Sequence of chain 1.A:
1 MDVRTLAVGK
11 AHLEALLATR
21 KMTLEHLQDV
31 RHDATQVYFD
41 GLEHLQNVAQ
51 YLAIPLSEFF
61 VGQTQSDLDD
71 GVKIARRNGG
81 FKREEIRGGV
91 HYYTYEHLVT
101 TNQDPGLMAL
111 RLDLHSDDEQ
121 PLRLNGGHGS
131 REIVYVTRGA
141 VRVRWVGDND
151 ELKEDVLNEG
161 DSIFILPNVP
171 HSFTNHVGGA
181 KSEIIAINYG

This small molecule binds to this protein.
Small molecule (SMILES): C[C@@H](O)CP(=O)(O)O

Binding-site contacts:
Ligand atom P7 contacts residue FE1 of chain 1.E at 3.2 Å.
Ligand atom C6 contacts residue TYR95 of chain 1.A at 4.1 Å (hydrophobic).
Ligand atom P7 contacts residue ASN125 of chain 1.A at 3.9 Å.
Ligand atom P7 contacts residue ARG87 of chain 1.A at 4.0 Å.
Ligand atom C1 contacts residue ALA186 of chain 1.A at 3.8 Å (hydrophobic).
Ligand atom C2 contacts residue HIS171 of chain 1.A at 4.4 Å.
Ligand atom O13 contacts residue ARG87 of chain 1.A at 3.4 Å (salt-bridge).
Ligand atom C1 contacts residue LEU112 of chain 1.A at 3.7 Å (hydrophobic).
Ligand atom O10 contacts residue FE1 of chain 1.E at 2.6 Å.
Ligand atom O13 contacts residue HIS171 of chain 1.A at 3.8 Å.
Ligand atom O12 contacts residue FE1 of chain 1.E at 2.2 Å.
Ligand atom O14 contacts residue TYR95 of chain 1.A at 2.3 Å (h-bond).
Ligand atom C1 contacts residue ILE184 of chain 1.A at 3.7 Å (hydrophobic).
Ligand atom P7 contacts residue LYS21 of chain 1.D at 3.6 Å.
Ligand atom O12 contacts residue LYS21 of chain 1.D at 3.0 Å (salt-bridge).
Ligand atom C1 contacts residue PHE173 of chain 1.A at 3.8 Å (hydrophobic).
Ligand atom C2 contacts residue GLU132 of chain 1.A at 3.1 Å.
Ligand atom O10 contacts residue HIS171 of chain 1.A at 3.1 Å (h-bond).
Ligand atom O13 contacts residue ASN125 of chain 1.A at 2.4 Å (h-bond).
Ligand atom C2 contacts residue ALA186 of chain 1.A at 4.3 Å (hydrophobic).
Ligand atom C1 contacts residue GLU132 of chain 1.A at 3.6 Å.
Ligand atom O14 contacts residue ARG87 of chain 1.A at 3.4 Å (salt-bridge).
Ligand atom C2 contacts residue FE1 of chain 1.E at 3.3 Å.
Ligand atom O13 contacts residue FE1 of chain 1.E at 3.4 Å.
Ligand atom O12 contacts residue HIS128 of chain 1.A at 3.6 Å.
Ligand atom O12 contacts residue ASN125 of chain 1.A at 4.3 Å.
Ligand atom C6 contacts residue LEU112 of chain 1.A at 3.9 Å (hydrophobic).
Ligand atom O14 contacts residue LYS21 of chain 1.D at 3.0 Å (salt-bridge).
Ligand atom C2 contacts residue PHE173 of chain 1.A at 4.3 Å (hydrophobic).
Ligand atom O12 contacts residue GLU132 of chain 1.A at 3.9 Å.
Ligand atom O10 contacts residue PHE173 of chain 1.A at 3.5 Å.
Ligand atom C6 contacts residue TYR93 of chain 1.A at 3.5 Å (hydrophobic).
Ligand atom C2 contacts residue LEU112 of chain 1.A at 4.3 Å (hydrophobic).
Ligand atom O10 contacts residue GLU132 of chain 1.A at 3.1 Å (salt-bridge).
Ligand atom P7 contacts residue TYR95 of chain 1.A at 3.7 Å.
Ligand atom C6 contacts residue FE1 of chain 1.E at 3.9 Å.
Ligand atom O12 contacts residue HIS171 of chain 1.A at 4.0 Å.
Ligand atom P7 contacts residue TYR93 of chain 1.A at 4.2 Å.
Ligand atom O13 contacts residue TYR93 of chain 1.A at 4.2 Å.
Ligand atom O14 contacts residue TYR93 of chain 1.A at 4.2 Å.

Sequence of chain 1.D:
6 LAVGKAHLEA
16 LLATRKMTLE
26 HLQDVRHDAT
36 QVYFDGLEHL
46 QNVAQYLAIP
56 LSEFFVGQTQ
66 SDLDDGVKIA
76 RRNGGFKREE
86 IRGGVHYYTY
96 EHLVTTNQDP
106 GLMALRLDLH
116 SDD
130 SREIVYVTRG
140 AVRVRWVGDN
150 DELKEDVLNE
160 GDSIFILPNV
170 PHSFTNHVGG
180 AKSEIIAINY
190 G